This small molecule binds to this protein.
Small molecule (SMILES): CC(=O)N[C@@H](CCC(N)=O)C(=O)N[C@H](Cc1ccccc1)C(=O)N[C@@H](CC1=NC=NC1)C(=O)N1CCC[C@@H]1C(=O)O

Sequence of chain 1.A:
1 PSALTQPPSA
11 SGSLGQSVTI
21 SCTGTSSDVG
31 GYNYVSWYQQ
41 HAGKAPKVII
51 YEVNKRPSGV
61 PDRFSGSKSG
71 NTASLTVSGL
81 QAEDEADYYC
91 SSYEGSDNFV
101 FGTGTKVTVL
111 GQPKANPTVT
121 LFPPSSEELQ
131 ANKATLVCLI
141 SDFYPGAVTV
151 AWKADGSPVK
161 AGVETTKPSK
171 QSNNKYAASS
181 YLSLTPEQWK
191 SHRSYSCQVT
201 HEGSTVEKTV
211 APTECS

Sequence of chain 1.B:
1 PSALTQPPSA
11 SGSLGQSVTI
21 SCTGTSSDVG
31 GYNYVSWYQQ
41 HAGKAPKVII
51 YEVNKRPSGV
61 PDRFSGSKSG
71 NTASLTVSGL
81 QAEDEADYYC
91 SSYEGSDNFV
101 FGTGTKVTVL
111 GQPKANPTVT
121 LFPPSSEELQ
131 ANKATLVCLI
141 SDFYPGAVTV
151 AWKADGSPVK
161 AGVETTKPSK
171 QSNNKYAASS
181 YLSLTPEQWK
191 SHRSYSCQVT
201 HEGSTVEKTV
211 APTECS

Binding-site contacts:
Ligand atom NE2 contacts residue SER92 of chain 1.A at 3.6 Å (h-bond).
Ligand atom CZ contacts residue TYR51 of chain 1.B at 3.2 Å (hydrophobic).
Ligand atom O contacts residue TYR34 of chain 1.B at 3.3 Å.
Ligand atom CA contacts residue TYR93 of chain 1.B at 3.3 Å (hydrophobic).
Ligand atom NE2 contacts residue GLU52 of chain 1.A at 3.2 Å (salt-bridge).
Ligand atom O contacts residue TYR93 of chain 1.B at 3.6 Å (h-bond).
Ligand atom CB contacts residue TYR93 of chain 1.B at 3.6 Å (hydrophobic).
Ligand atom OE1 contacts residue TYR34 of chain 1.A at 3.4 Å (h-bond).
Ligand atom C contacts residue TYR93 of chain 1.B at 3.1 Å (hydrophobic).
Ligand atom CD contacts residue SER36 of chain 1.A at 3.2 Å.
Ligand atom NE2 contacts residue PHE99 of chain 1.A at 3.0 Å.
Ligand atom CG contacts residue TYR38 of chain 1.A at 3.5 Å (hydrophobic).
Ligand atom CH3 contacts residue PHE99 of chain 1.A at 3.6 Å (hydrophobic).
Ligand atom CD contacts residue PHE99 of chain 1.A at 3.3 Å (hydrophobic).
Ligand atom CD2 contacts residue SER36 of chain 1.B at 3.6 Å.
Ligand atom CD2 contacts residue TYR34 of chain 1.A at 3.5 Å (hydrophobic).
Ligand atom CE1 contacts residue TYR51 of chain 1.A at 3.1 Å (hydrophobic).
Ligand atom NE2 contacts residue SER91 of chain 1.A at 3.1 Å (h-bond).
Ligand atom CD2 contacts residue GLU52 of chain 1.A at 3.3 Å.
Ligand atom C contacts residue TYR38 of chain 1.B at 3.3 Å (hydrophobic).
Ligand atom ND1 contacts residue TYR34 of chain 1.A at 3.6 Å.
Ligand atom CB contacts residue PHE99 of chain 1.A at 3.2 Å (hydrophobic).
Ligand atom OXT contacts residue TYR93 of chain 1.B at 3.1 Å (h-bond).
Ligand atom CE1 contacts residue GLU52 of chain 1.B at 3.5 Å.
Ligand atom CD contacts residue TYR34 of chain 1.A at 3.0 Å (hydrophobic).
Ligand atom CE2 contacts residue SER36 of chain 1.B at 3.4 Å.
Ligand atom O contacts residue TYR34 of chain 1.B at 3.0 Å (h-bond).
Ligand atom CG contacts residue TYR34 of chain 1.A at 3.2 Å (hydrophobic).
Ligand atom OE1 contacts residue SER36 of chain 1.A at 3.0 Å (h-bond).
Ligand atom CH3 contacts residue VAL48 of chain 1.B at 3.4 Å (hydrophobic).
Ligand atom CB contacts residue TYR34 of chain 1.A at 3.3 Å (hydrophobic).
Ligand atom CG contacts residue PHE99 of chain 1.A at 3.5 Å (hydrophobic).
Ligand atom O contacts residue PHE99 of chain 1.B at 3.4 Å.
Ligand atom CD2 contacts residue TYR93 of chain 1.B at 3.6 Å (hydrophobic).
Ligand atom CD1 contacts residue TYR34 of chain 1.B at 3.3 Å (hydrophobic).
Ligand atom CG contacts residue TYR34 of chain 1.B at 3.4 Å (hydrophobic).
Ligand atom CB contacts residue TYR34 of chain 1.B at 3.3 Å (hydrophobic).
Ligand atom O contacts residue TYR38 of chain 1.B at 3.2 Å (h-bond).
Ligand atom CG contacts residue SER36 of chain 1.A at 3.5 Å.
Ligand atom O contacts residue TYR93 of chain 1.B at 2.9 Å.